Binding-site contacts:
Ligand atom O5 contacts residue HIS1098 of chain 1.B at 4.0 Å.
Ligand atom C6 contacts residue PHE1100 of chain 1.B at 3.5 Å (hydrophobic).
Ligand atom N2 contacts residue THR1097 of chain 1.B at 4.5 Å.
Ligand atom C8 contacts residue THR1097 of chain 1.B at 4.2 Å.
Ligand atom C7 contacts residue THR1097 of chain 1.B at 3.7 Å.
Ligand atom C6 contacts residue HIS1098 of chain 1.B at 3.7 Å.
Ligand atom C4 contacts residue ASN1095 of chain 1.B at 4.2 Å.
Ligand atom O7 contacts residue THR1097 of chain 1.B at 2.6 Å (h-bond).
Ligand atom O5 contacts residue ASN1095 of chain 1.B at 2.4 Å (h-bond).
Ligand atom C1 contacts residue HIS1098 of chain 1.B at 4.5 Å.
Ligand atom C7 contacts residue ASN1095 of chain 1.B at 3.5 Å.
Ligand atom C2 contacts residue ASN1095 of chain 1.B at 2.4 Å.
Ligand atom O7 contacts residue ASN1095 of chain 1.B at 3.7 Å.
Ligand atom O6 contacts residue HIS1098 of chain 1.B at 3.6 Å.
Ligand atom C5 contacts residue HIS1098 of chain 1.B at 3.4 Å.
Ligand atom O5 contacts residue THR1097 of chain 1.B at 4.5 Å.
Ligand atom C5 contacts residue PHE1100 of chain 1.B at 4.2 Å (hydrophobic).
Ligand atom N2 contacts residue ASN1095 of chain 1.B at 2.8 Å (h-bond).
Ligand atom C2 contacts residue THR1097 of chain 1.B at 4.5 Å.
Ligand atom C3 contacts residue ASN1095 of chain 1.B at 3.8 Å.
Ligand atom C4 contacts residue HIS1098 of chain 1.B at 4.5 Å.
Ligand atom C1 contacts residue THR1097 of chain 1.B at 3.7 Å.
Ligand atom C8 contacts residue ASN1095 of chain 1.B at 4.2 Å.
Ligand atom C1 contacts residue ASN1095 of chain 1.B at 1.4 Å.
Ligand atom O6 contacts residue PHE1100 of chain 1.B at 4.4 Å.
Ligand atom O5 contacts residue PHE1100 of chain 1.B at 3.7 Å.
Ligand atom C5 contacts residue ASN1095 of chain 1.B at 3.7 Å.

This small molecule binds to this protein.
Small molecule (SMILES): CC(=O)N[C@@H]1[C@@H](O)[C@H](O)[C@@H](CO)O[C@H]1O

Sequence of chain 1.B:
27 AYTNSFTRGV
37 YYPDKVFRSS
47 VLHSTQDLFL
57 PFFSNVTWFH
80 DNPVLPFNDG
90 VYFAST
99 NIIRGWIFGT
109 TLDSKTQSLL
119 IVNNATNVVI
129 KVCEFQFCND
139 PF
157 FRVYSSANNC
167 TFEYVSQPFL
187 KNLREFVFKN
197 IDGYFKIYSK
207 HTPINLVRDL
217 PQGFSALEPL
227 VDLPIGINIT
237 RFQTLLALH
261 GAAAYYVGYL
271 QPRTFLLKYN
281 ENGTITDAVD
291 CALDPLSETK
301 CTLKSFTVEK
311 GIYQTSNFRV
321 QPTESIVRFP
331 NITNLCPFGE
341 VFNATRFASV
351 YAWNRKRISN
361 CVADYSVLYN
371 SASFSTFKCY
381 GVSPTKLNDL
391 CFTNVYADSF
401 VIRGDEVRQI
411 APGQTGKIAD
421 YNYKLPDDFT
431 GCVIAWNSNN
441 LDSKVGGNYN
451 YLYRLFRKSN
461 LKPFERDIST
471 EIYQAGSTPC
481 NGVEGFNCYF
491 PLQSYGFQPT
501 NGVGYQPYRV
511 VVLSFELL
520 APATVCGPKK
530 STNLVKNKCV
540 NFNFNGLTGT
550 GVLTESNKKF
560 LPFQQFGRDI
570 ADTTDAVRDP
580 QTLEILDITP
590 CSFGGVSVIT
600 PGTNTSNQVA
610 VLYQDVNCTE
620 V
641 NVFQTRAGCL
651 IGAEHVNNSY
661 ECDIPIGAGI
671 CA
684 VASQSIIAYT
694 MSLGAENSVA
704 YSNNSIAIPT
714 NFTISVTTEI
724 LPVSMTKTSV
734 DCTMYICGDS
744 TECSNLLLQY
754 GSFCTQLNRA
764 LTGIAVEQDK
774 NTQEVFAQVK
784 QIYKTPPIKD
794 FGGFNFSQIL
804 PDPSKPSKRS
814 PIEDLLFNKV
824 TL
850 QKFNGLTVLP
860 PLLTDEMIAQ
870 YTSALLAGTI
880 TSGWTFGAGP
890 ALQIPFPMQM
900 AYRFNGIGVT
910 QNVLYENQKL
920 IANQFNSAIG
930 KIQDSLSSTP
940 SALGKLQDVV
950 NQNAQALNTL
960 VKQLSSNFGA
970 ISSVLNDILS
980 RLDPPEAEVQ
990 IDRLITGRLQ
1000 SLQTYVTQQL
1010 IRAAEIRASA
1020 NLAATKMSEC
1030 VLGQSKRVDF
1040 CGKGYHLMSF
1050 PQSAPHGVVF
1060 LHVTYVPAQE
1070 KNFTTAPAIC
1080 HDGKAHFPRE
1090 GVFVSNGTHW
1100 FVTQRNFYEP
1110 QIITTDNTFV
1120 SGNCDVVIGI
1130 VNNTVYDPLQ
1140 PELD